Binding-site contacts:
Ligand atom O3 contacts residue GLN178 of chain 1.B at 3.1 Å (h-bond).
Ligand atom O5 contacts residue ASN182 of chain 1.B at 3.4 Å (h-bond).
Ligand atom O2 contacts residue ALA198 of chain 1.B at 3.7 Å.
Ligand atom C1 contacts residue ASN182 of chain 1.B at 3.9 Å.
Ligand atom O2 contacts residue ASP180 of chain 1.B at 2.4 Å (salt-bridge).
Ligand atom O4 contacts residue VAL184 of chain 1.B at 3.8 Å.
Ligand atom C2 contacts residue ALA198 of chain 1.B at 4.4 Å (hydrophobic).
Ligand atom C4 contacts residue TYR186 of chain 1.B at 3.5 Å (hydrophobic).
Ligand atom O3 contacts residue TYR186 of chain 1.B at 2.9 Å (h-bond).
Ligand atom C6 contacts residue ALA191 of chain 1.B at 3.8 Å (hydrophobic).
Ligand atom C4 contacts residue VAL184 of chain 1.B at 4.0 Å (hydrophobic).
Ligand atom C2 contacts residue GLN178 of chain 1.B at 4.1 Å.
Ligand atom C3 contacts residue GLN178 of chain 1.B at 4.1 Å.
Ligand atom C4 contacts residue ASN182 of chain 1.B at 4.2 Å.
Ligand atom O2 contacts residue GLN178 of chain 1.B at 3.2 Å (h-bond).
Ligand atom O4 contacts residue TYR186 of chain 1.B at 2.5 Å (h-bond).
Ligand atom C2 contacts residue ASP180 of chain 1.B at 3.2 Å.
Ligand atom C4 contacts residue GLN178 of chain 1.B at 4.4 Å.
Ligand atom C5 contacts residue ASN182 of chain 1.B at 4.3 Å.
Ligand atom O5 contacts residue HIS194 of chain 1.B at 4.4 Å.
Ligand atom C3 contacts residue ASP180 of chain 1.B at 4.1 Å.
Ligand atom O4 contacts residue GLN178 of chain 1.B at 4.5 Å.
Ligand atom C3 contacts residue TYR186 of chain 1.B at 3.8 Å (hydrophobic).
Ligand atom C6 contacts residue HIS194 of chain 1.B at 4.0 Å.
Ligand atom C1 contacts residue ALA198 of chain 1.B at 4.2 Å (hydrophobic).
Ligand atom C6 contacts residue ASN182 of chain 1.B at 4.4 Å.
Ligand atom O4 contacts residue ALA191 of chain 1.B at 4.0 Å.
Ligand atom C1 contacts residue ASP180 of chain 1.B at 4.4 Å.
Ligand atom C2 contacts residue ASN182 of chain 1.B at 4.2 Å.
Ligand atom O2 contacts residue ASN182 of chain 1.B at 3.3 Å (h-bond).
Ligand atom O3 contacts residue ASP180 of chain 1.B at 3.8 Å.

A small-molecule ligand and the protein it binds are described below.
Small molecule (SMILES): C[C@H]1O[C@H](O)[C@@H](O)[C@@H](O)[C@@H]1O

Sequence of chain 1.B:
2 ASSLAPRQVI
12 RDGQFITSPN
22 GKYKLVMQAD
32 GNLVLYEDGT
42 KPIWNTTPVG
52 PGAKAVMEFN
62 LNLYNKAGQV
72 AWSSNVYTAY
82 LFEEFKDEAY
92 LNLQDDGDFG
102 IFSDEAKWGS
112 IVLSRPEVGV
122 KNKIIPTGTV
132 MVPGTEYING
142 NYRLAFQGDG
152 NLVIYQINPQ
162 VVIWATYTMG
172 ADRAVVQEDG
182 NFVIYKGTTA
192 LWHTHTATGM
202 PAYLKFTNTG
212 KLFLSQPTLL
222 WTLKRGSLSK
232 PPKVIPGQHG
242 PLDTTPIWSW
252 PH